Sequence of chain 1.A:
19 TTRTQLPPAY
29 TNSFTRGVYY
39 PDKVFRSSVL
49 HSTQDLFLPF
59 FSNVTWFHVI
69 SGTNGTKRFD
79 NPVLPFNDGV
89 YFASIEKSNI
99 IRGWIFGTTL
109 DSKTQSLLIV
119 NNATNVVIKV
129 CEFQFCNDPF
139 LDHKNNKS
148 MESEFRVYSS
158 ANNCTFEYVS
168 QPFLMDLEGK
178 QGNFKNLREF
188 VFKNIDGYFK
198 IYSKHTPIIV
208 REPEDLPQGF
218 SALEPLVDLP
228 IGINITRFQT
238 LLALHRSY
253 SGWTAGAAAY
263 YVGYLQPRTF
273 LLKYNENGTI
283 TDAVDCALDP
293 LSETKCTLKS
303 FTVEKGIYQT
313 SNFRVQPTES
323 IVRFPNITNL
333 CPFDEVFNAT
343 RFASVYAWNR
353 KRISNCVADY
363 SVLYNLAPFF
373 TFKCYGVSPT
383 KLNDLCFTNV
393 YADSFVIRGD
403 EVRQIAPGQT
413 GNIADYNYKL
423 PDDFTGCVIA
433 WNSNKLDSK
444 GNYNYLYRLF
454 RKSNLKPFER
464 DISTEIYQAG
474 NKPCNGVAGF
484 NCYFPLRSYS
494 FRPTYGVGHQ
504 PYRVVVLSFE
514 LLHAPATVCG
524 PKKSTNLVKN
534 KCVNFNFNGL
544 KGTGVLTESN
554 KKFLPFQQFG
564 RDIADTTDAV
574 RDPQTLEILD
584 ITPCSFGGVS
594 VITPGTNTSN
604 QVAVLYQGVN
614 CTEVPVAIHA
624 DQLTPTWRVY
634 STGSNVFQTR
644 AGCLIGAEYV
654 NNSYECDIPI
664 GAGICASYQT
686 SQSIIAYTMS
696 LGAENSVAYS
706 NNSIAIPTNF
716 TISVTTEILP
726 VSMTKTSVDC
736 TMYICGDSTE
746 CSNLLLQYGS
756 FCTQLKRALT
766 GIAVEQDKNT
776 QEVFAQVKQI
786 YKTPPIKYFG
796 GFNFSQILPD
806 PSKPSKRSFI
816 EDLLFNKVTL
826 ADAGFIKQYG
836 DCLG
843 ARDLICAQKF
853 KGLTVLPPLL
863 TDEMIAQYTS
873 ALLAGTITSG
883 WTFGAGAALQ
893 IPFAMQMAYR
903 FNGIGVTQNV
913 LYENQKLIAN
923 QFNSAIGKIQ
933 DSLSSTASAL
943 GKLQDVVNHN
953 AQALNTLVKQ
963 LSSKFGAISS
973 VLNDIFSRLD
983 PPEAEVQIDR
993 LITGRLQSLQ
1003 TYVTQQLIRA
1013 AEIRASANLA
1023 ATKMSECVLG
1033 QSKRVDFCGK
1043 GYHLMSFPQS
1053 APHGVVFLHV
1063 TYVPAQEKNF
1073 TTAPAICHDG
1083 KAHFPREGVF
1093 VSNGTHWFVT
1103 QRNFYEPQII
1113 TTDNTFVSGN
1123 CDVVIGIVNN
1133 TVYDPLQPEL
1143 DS

A protein and the small-molecule ligand that binds it are described below.
Small molecule (SMILES): CC(=O)N[C@@H]1[C@@H](O)[C@H](O)[C@@H](CO)O[C@H]1O

Binding-site contacts:
Ligand atom C3 contacts residue ASN61 of chain 1.A at 3.8 Å.
Ligand atom O7 contacts residue PHE59 of chain 1.A at 3.4 Å (h-bond).
Ligand atom O5 contacts residue ASN61 of chain 1.A at 2.4 Å (h-bond).
Ligand atom C1 contacts residue ASN61 of chain 1.A at 1.4 Å.
Ligand atom O7 contacts residue SER60 of chain 1.A at 4.4 Å.
Ligand atom C6 contacts residue TYR28 of chain 1.A at 4.4 Å (hydrophobic).
Ligand atom C7 contacts residue PHE59 of chain 1.A at 4.3 Å (hydrophobic).
Ligand atom O5 contacts residue TYR28 of chain 1.A at 4.2 Å.
Ligand atom C8 contacts residue ASN61 of chain 1.A at 4.0 Å.
Ligand atom C2 contacts residue ASN61 of chain 1.A at 2.5 Å.
Ligand atom O6 contacts residue TYR28 of chain 1.A at 3.5 Å.
Ligand atom C4 contacts residue ASN61 of chain 1.A at 4.2 Å.
Ligand atom C7 contacts residue ASN61 of chain 1.A at 3.7 Å.
Ligand atom O6 contacts residue ASN61 of chain 1.A at 4.0 Å.
Ligand atom C5 contacts residue ASN61 of chain 1.A at 3.7 Å.
Ligand atom N2 contacts residue ASN61 of chain 1.A at 2.9 Å (h-bond).
Ligand atom N2 contacts residue PHE59 of chain 1.A at 4.5 Å.